A protein and the small-molecule ligand that binds it are described below.
Small molecule (SMILES): CC(C)CNC(=O)[C@@H](C[C@H](O)[C@@H]1COCc2cccc(c2)[C@H](c2ccccc2)NC(=O)c2cc(cc(N(C)S(C)(=O)=O)c2)C(=O)N1)C(C)C

Sequence of chain 1.B:
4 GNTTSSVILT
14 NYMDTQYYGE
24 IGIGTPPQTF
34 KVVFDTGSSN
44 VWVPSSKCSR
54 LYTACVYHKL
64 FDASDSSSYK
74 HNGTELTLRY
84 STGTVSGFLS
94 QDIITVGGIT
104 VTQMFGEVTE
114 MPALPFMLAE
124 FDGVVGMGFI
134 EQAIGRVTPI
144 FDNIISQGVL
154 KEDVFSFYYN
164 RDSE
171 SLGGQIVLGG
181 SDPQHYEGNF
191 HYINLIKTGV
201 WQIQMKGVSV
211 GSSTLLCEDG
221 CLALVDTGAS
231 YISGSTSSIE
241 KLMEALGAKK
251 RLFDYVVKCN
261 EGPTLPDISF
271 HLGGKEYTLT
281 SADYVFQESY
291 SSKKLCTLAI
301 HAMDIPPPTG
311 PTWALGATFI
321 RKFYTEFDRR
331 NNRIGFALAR

Binding-site contacts:
Ligand atom O12 contacts residue TYR83 of chain 1.B at 3.3 Å.
Ligand atom N18 contacts residue GLY40 of chain 1.B at 2.9 Å (h-bond).
Ligand atom C24 contacts residue GLY228 of chain 1.B at 3.4 Å.
Ligand atom O8 contacts residue ASP226 of chain 1.B at 2.7 Å (salt-bridge).
Ligand atom C30 contacts residue SER230 of chain 1.B at 2.8 Å.
Ligand atom C7 contacts residue ASP38 of chain 1.B at 3.2 Å.
Ligand atom C49 contacts residue THR18 of chain 1.B at 3.2 Å.
Ligand atom C5 contacts residue GLY40 of chain 1.B at 3.5 Å.
Ligand atom O8 contacts residue GLY40 of chain 1.B at 3.5 Å.
Ligand atom O33 contacts residue SER233 of chain 1.B at 3.5 Å (h-bond).
Ligand atom C20 contacts residue THR85 of chain 1.B at 3.5 Å.
Ligand atom C47 contacts residue TYR20 of chain 1.B at 3.2 Å (hydrophobic).
Ligand atom C44 contacts residue THR18 of chain 1.B at 3.4 Å.
Ligand atom C42 contacts residue GLY228 of chain 1.B at 3.4 Å.
Ligand atom C40 contacts residue PHE124 of chain 1.B at 3.4 Å (hydrophobic).
Ligand atom O34 contacts residue HIS301 of chain 1.B at 3.5 Å.
Ligand atom C3 contacts residue ASP38 of chain 1.B at 3.6 Å.
Ligand atom C30 contacts residue TYR231 of chain 1.B at 2.8 Å (hydrophobic).
Ligand atom C17 contacts residue GLY40 of chain 1.B at 3.3 Å.
Ligand atom O12 contacts residue SER84 of chain 1.B at 3.0 Å (h-bond).
Ligand atom O32 contacts residue THR85 of chain 1.B at 3.0 Å (h-bond).
Ligand atom O31 contacts residue SER230 of chain 1.B at 3.1 Å (h-bond).
Ligand atom C46 contacts residue TYR20 of chain 1.B at 3.3 Å (hydrophobic).
Ligand atom N1 contacts residue GLY228 of chain 1.B at 3.2 Å (h-bond).
Ligand atom O34 contacts residue SER233 of chain 1.B at 3.4 Å.
Ligand atom C24 contacts residue THR85 of chain 1.B at 3.4 Å.
Ligand atom C49 contacts residue GLY228 of chain 1.B at 3.5 Å.
Ligand atom O32 contacts residue SER84 of chain 1.B at 3.5 Å (h-bond).
Ligand atom C46 contacts residue VAL36 of chain 1.B at 3.3 Å (hydrophobic).
Ligand atom N35 contacts residue GLY228 of chain 1.B at 3.2 Å (h-bond).
Ligand atom C48 contacts residue THR227 of chain 1.B at 3.2 Å.
Ligand atom O8 contacts residue ASP38 of chain 1.B at 2.7 Å (salt-bridge).
Ligand atom C45 contacts residue VAL36 of chain 1.B at 3.4 Å (hydrophobic).
Ligand atom C47 contacts residue THR227 of chain 1.B at 3.4 Å.
Ligand atom C30 contacts residue ALA229 of chain 1.B at 3.5 Å (hydrophobic).
Ligand atom C4 contacts residue ASP226 of chain 1.B at 3.5 Å.
Ligand atom C19 contacts residue THR85 of chain 1.B at 3.3 Å.
Ligand atom N35 contacts residue SER230 of chain 1.B at 3.5 Å (h-bond).
Ligand atom C25 contacts residue THR85 of chain 1.B at 3.4 Å.
Ligand atom C26 contacts residue SER230 of chain 1.B at 3.3 Å.